Sequence of chain 2.A:
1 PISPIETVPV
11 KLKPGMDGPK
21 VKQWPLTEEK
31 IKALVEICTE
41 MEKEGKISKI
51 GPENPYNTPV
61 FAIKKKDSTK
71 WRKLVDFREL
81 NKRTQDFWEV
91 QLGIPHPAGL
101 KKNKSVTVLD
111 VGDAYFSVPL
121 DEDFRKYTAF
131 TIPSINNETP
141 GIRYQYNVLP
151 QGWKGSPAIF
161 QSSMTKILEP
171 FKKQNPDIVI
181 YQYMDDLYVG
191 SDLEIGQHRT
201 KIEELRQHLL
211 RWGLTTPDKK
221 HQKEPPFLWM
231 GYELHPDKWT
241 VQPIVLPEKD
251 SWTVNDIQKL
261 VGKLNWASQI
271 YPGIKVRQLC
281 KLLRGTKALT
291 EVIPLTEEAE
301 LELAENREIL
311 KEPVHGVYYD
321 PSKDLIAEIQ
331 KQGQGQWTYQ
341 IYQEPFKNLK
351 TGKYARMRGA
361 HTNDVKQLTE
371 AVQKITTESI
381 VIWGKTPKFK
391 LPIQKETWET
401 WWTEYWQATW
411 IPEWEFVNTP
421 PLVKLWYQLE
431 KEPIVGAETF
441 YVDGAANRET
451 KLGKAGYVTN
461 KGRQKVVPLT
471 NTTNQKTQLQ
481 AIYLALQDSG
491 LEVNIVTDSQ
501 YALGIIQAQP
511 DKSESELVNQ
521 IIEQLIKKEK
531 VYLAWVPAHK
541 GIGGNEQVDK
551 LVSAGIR

This small molecule binds to this protein.
Small molecule (SMILES): C[C@H](Sc1nc(N)cc(Cl)n1)c1cc2ccoc2cn1

Binding-site contacts:
Ligand atom C7 contacts residue LEU100 of chain 2.A at 4.0 Å (hydrophobic).
Ligand atom N6 contacts residue VAL106 of chain 2.A at 3.8 Å.
Ligand atom N2 contacts residue LYS101 of chain 2.A at 3.6 Å (salt-bridge).
Ligand atom C5 contacts residue VAL106 of chain 2.A at 4.0 Å (hydrophobic).
Ligand atom S17 contacts residue ASN103 of chain 2.A at 3.4 Å (h-bond).
Ligand atom N9 contacts residue LEU100 of chain 2.A at 4.0 Å.
Ligand atom N2 contacts residue ASN103 of chain 2.A at 3.4 Å (h-bond).
Ligand atom C21 contacts residue TYR181 of chain 2.A at 3.9 Å (hydrophobic).
Ligand atom N6 contacts residue LEU100 of chain 2.A at 4.1 Å.
Ligand atom O14 contacts residue TRP229 of chain 2.A at 4.0 Å.
Ligand atom C21 contacts residue VAL179 of chain 2.A at 3.6 Å (hydrophobic).
Ligand atom N18 contacts residue LYS101 of chain 2.A at 3.0 Å (salt-bridge).
Ligand atom O14 contacts residue TYR181 of chain 2.A at 3.5 Å.
Ligand atom C4 contacts residue TYR318 of chain 2.A at 3.4 Å (hydrophobic).
Ligand atom C8 contacts residue TYR181 of chain 2.A at 3.6 Å (hydrophobic).
Ligand atom C10 contacts residue TYR181 of chain 2.A at 3.9 Å (hydrophobic).
Ligand atom CL19 contacts residue PHE227 of chain 2.A at 3.6 Å.
Ligand atom N18 contacts residue TYR318 of chain 2.A at 3.2 Å.
Ligand atom N18 contacts residue ASN103 of chain 2.A at 3.4 Å (h-bond).
Ligand atom C8 contacts residue LEU100 of chain 2.A at 3.6 Å (hydrophobic).
Ligand atom N18 contacts residue LYS102 of chain 2.A at 4.0 Å.
Ligand atom C1 contacts residue LEU100 of chain 2.A at 4.1 Å (hydrophobic).
Ligand atom C7 contacts residue TYR181 of chain 2.A at 3.5 Å (hydrophobic).
Ligand atom C12 contacts residue TYR181 of chain 2.A at 3.8 Å (hydrophobic).
Ligand atom C11 contacts residue TYR188 of chain 2.A at 3.7 Å (hydrophobic).
Ligand atom C13 contacts residue TYR188 of chain 2.A at 4.0 Å (hydrophobic).
Ligand atom C3 contacts residue TYR318 of chain 2.A at 3.9 Å (hydrophobic).
Ligand atom C21 contacts residue TYR188 of chain 2.A at 3.4 Å (hydrophobic).
Ligand atom C21 contacts residue GLY190 of chain 2.A at 3.9 Å.
Ligand atom C15 contacts residue TRP229 of chain 2.A at 3.5 Å (hydrophobic).
Ligand atom C3 contacts residue LYS101 of chain 2.A at 3.7 Å.
Ligand atom N9 contacts residue TYR181 of chain 2.A at 3.6 Å.
Ligand atom C15 contacts residue TYR181 of chain 2.A at 3.7 Å (hydrophobic).
Ligand atom CL19 contacts residue LEU234 of chain 2.A at 3.4 Å.
Ligand atom CL19 contacts residue VAL106 of chain 2.A at 3.9 Å.
Ligand atom N18 contacts residue PRO236 of chain 2.A at 3.4 Å (h-bond).
Ligand atom O14 contacts residue PRO95 of chain 2.A at 3.6 Å.
Ligand atom C4 contacts residue HIS235 of chain 2.A at 3.6 Å.
Ligand atom C13 contacts residue TYR181 of chain 2.A at 4.0 Å (hydrophobic).
Ligand atom C1 contacts residue ASN103 of chain 2.A at 3.8 Å.